Binding-site contacts:
Ligand atom OAD contacts residue THR196 of chain 1.L at 3.0 Å (h-bond).
Ligand atom CAT contacts residue ASP199 of chain 1.L at 3.5 Å.
Ligand atom OAL contacts residue ALA151 of chain 1.L at 3.7 Å.
Ligand atom OAI contacts residue HIS281 of chain 1.L at 3.3 Å.
Ligand atom OBA contacts residue TYR170 of chain 1.L at 3.7 Å.
Ligand atom OAB contacts residue LEU172 of chain 1.L at 3.7 Å.
Ligand atom OAK contacts residue ALA197 of chain 1.L at 3.7 Å.
Ligand atom OAX contacts residue ARG280 of chain 1.L at 3.7 Å.
Ligand atom OAP contacts residue SER173 of chain 1.L at 3.7 Å.
Ligand atom CAR contacts residue THR196 of chain 1.L at 3.3 Å.
Ligand atom OAQ contacts residue ALA151 of chain 1.L at 3.1 Å (h-bond).
Ligand atom CAV contacts residue ARG277 of chain 1.L at 3.5 Å.
Ligand atom OAP contacts residue LEU172 of chain 1.L at 2.7 Å (h-bond).
Ligand atom PBL contacts residue ARG280 of chain 1.L at 3.7 Å.
Ligand atom CAS contacts residue ARG280 of chain 1.L at 3.2 Å.
Ligand atom OAP contacts residue ALA171 of chain 1.L at 3.6 Å.
Ligand atom OAB contacts residue SER173 of chain 1.L at 3.0 Å (h-bond).
Ligand atom OAP contacts residue ARG277 of chain 1.L at 3.0 Å (salt-bridge).
Ligand atom PBL contacts residue TYR170 of chain 1.L at 3.6 Å.
Ligand atom OAY contacts residue ARG277 of chain 1.L at 3.7 Å.
Ligand atom CAV contacts residue TYR170 of chain 1.L at 3.6 Å (hydrophobic).
Ligand atom OAJ contacts residue TYR170 of chain 1.L at 3.1 Å (h-bond).
Ligand atom OAQ contacts residue PRO149 of chain 1.L at 3.6 Å.
Ligand atom OAH contacts residue TYR170 of chain 1.L at 3.3 Å.
Ligand atom OAA contacts residue THR320 of chain 1.L at 2.9 Å (h-bond).
Ligand atom OAJ contacts residue HIS281 of chain 1.L at 3.6 Å.
Ligand atom OAA contacts residue ARG280 of chain 1.L at 2.6 Å (salt-bridge).
Ligand atom CAU contacts residue TYR170 of chain 1.L at 3.7 Å (hydrophobic).
Ligand atom OAF contacts residue ASP199 of chain 1.L at 2.7 Å (salt-bridge).
Ligand atom OAN contacts residue TYR170 of chain 1.L at 2.8 Å (h-bond).
Ligand atom OAN contacts residue LYS273 of chain 1.L at 2.8 Å (salt-bridge).
Ligand atom OAA contacts residue THR276 of chain 1.L at 3.4 Å.
Ligand atom OAX contacts residue TYR170 of chain 1.L at 3.7 Å.
Ligand atom OAK contacts residue ASP199 of chain 1.L at 2.6 Å (salt-bridge).
Ligand atom OAC contacts residue LYS150 of chain 1.L at 3.7 Å.
Ligand atom CBD contacts residue ASP199 of chain 1.L at 3.5 Å.
Ligand atom OAH contacts residue HIS281 of chain 1.L at 3.0 Å (h-bond).
Ligand atom OAK contacts residue GLN200 of chain 1.L at 3.4 Å (h-bond).
Ligand atom OAQ contacts residue LYS150 of chain 1.L at 3.0 Å (salt-bridge).
Ligand atom OAH contacts residue ARG280 of chain 1.L at 3.6 Å.

A small-molecule ligand and the protein it binds are described below.
Small molecule (SMILES): O=P(O)(O)OC[C@H](O)[C@H](O)[C@H](O)COP(=O)(O)OC[C@H](O)[C@H](O)[C@H](O)COP(=O)(O)OC[C@@H](O)[C@@H](O)[C@@H](O)CO

Sequence of chain 1.L:
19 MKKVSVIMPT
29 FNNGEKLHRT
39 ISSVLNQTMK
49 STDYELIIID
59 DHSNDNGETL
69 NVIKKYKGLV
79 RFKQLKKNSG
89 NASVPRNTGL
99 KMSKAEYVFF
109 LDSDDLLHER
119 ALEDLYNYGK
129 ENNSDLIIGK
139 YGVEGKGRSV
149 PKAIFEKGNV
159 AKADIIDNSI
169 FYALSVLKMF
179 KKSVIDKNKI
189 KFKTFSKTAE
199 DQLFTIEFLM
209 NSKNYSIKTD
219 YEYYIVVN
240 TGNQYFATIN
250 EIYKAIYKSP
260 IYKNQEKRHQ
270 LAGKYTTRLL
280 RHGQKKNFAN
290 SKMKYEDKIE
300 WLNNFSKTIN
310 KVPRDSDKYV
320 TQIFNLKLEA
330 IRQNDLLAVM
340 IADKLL